Binding-site contacts:
Ligand atom C2 contacts residue ASN165 of chain 1.A at 2.5 Å.
Ligand atom C2 contacts residue GLU132 of chain 1.A at 3.9 Å.
Ligand atom O7 contacts residue GLU132 of chain 1.A at 3.0 Å (salt-bridge).
Ligand atom O5 contacts residue ASN165 of chain 1.A at 2.4 Å (h-bond).
Ligand atom O7 contacts residue ASN165 of chain 1.A at 3.6 Å.
Ligand atom N2 contacts residue ASN165 of chain 1.A at 2.9 Å (h-bond).
Ligand atom C7 contacts residue SER112 of chain 1.A at 3.8 Å.
Ligand atom C7 contacts residue GLU132 of chain 1.A at 4.0 Å.
Ligand atom C6 contacts residue GLN115 of chain 1.A at 4.4 Å.
Ligand atom O6 contacts residue GLN115 of chain 1.A at 4.0 Å.
Ligand atom C8 contacts residue SER112 of chain 1.A at 3.9 Å.
Ligand atom C6 contacts residue THR167 of chain 1.A at 4.3 Å.
Ligand atom O7 contacts residue SER112 of chain 1.A at 3.4 Å (h-bond).
Ligand atom O7 contacts residue ASN164 of chain 1.A at 3.7 Å.
Ligand atom O3 contacts residue SER112 of chain 1.A at 4.0 Å.
Ligand atom O3 contacts residue GLU132 of chain 1.A at 3.2 Å (salt-bridge).
Ligand atom C3 contacts residue ASN165 of chain 1.A at 3.8 Å.
Ligand atom C5 contacts residue ASN165 of chain 1.A at 3.7 Å.
Ligand atom C7 contacts residue ASN165 of chain 1.A at 3.4 Å.
Ligand atom C4 contacts residue ASN165 of chain 1.A at 4.3 Å.
Ligand atom C8 contacts residue ASN165 of chain 1.A at 4.5 Å.
Ligand atom C1 contacts residue ASN165 of chain 1.A at 1.4 Å.
Ligand atom C3 contacts residue GLU132 of chain 1.A at 3.9 Å.
Ligand atom C4 contacts residue GLU132 of chain 1.A at 4.1 Å.

Sequence of chain 1.A:
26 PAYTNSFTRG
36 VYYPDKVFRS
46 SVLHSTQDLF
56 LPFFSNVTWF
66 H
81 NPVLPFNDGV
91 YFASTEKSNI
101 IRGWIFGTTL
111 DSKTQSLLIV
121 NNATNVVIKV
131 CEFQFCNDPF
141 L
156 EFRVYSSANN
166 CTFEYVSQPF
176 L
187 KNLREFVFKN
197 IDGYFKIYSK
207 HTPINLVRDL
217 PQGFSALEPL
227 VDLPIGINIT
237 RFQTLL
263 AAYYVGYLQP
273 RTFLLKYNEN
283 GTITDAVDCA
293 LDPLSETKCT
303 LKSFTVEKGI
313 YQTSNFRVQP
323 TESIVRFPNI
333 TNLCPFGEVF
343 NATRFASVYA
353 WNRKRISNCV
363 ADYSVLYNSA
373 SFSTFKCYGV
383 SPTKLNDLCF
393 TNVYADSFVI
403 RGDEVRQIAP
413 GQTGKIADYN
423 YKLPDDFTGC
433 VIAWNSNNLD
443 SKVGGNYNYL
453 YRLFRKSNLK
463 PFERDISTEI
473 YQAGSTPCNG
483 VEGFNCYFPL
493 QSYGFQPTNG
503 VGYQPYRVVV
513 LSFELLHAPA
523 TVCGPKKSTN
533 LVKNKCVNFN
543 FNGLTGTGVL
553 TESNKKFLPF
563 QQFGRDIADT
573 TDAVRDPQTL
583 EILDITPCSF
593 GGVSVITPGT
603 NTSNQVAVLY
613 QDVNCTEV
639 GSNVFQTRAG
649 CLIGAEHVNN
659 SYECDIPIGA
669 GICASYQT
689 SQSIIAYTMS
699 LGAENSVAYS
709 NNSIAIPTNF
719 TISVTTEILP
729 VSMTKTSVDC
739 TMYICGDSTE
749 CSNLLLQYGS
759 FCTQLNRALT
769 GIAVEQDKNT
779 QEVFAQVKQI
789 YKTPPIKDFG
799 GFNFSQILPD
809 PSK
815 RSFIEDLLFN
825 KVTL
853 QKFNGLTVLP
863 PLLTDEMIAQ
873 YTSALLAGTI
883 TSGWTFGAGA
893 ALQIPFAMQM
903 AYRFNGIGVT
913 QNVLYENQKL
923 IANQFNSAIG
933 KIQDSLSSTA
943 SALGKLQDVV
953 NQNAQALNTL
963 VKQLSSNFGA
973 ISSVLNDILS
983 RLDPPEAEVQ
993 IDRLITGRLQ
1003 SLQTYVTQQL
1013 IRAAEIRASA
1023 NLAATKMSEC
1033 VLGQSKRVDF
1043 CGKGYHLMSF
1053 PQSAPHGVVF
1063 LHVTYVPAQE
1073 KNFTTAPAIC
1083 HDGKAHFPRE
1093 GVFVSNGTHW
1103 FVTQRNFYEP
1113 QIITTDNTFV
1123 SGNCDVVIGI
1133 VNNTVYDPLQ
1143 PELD

A protein and the small-molecule ligand that binds it are described below.
Small molecule (SMILES): CC(=O)N[C@@H]1[C@@H](O)[C@H](O)[C@@H](CO)O[C@H]1O